Binding-site contacts:
Ligand atom C5 contacts residue ASN61 of chain 1.A at 3.6 Å.
Ligand atom C1 contacts residue ASN61 of chain 1.A at 1.4 Å.
Ligand atom N2 contacts residue TYR28 of chain 1.A at 4.4 Å.
Ligand atom C3 contacts residue ASN61 of chain 1.A at 3.8 Å.
Ligand atom O7 contacts residue ASN61 of chain 1.A at 3.8 Å.
Ligand atom O5 contacts residue ASN61 of chain 1.A at 2.4 Å (h-bond).
Ligand atom C2 contacts residue ASN61 of chain 1.A at 2.5 Å.
Ligand atom N2 contacts residue ASN61 of chain 1.A at 2.8 Å (h-bond).
Ligand atom C1 contacts residue TYR28 of chain 1.A at 3.5 Å (hydrophobic).
Ligand atom C5 contacts residue TYR28 of chain 1.A at 4.0 Å (hydrophobic).
Ligand atom C2 contacts residue TYR28 of chain 1.A at 4.5 Å (hydrophobic).
Ligand atom O5 contacts residue TYR28 of chain 1.A at 4.0 Å.
Ligand atom C7 contacts residue ASN61 of chain 1.A at 3.3 Å.
Ligand atom C4 contacts residue ASN61 of chain 1.A at 4.3 Å.
Ligand atom C8 contacts residue ASN61 of chain 1.A at 3.6 Å.

Sequence of chain 1.A:
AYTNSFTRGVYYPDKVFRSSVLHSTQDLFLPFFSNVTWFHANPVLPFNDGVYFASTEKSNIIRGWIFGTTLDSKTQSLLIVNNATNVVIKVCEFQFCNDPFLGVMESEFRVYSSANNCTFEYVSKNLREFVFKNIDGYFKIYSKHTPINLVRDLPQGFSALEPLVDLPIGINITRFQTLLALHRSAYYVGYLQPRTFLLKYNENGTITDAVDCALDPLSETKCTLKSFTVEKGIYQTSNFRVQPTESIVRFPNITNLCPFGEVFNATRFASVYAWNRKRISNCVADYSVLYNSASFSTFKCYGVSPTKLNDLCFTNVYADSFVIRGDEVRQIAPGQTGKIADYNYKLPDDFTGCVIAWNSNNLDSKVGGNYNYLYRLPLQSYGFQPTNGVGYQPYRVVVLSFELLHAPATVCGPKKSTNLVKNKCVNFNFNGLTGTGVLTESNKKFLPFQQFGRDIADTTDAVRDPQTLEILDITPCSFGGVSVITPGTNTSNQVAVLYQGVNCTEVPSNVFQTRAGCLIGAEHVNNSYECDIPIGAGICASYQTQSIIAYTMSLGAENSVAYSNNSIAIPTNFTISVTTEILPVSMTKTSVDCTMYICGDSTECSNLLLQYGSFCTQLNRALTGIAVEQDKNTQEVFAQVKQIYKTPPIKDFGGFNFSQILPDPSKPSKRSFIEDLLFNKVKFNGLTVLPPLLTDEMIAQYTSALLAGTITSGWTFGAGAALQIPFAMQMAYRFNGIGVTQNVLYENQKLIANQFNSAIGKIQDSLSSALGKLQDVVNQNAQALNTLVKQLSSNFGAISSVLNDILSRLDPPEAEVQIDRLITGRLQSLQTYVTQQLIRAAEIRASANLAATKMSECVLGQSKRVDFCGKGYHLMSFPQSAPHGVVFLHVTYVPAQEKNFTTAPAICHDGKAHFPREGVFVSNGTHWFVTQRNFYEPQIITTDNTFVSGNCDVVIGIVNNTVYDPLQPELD

A protein and the small-molecule ligand that binds it are described below.
Small molecule (SMILES): CC(=O)N[C@@H]1[C@@H](O)[C@H](O)[C@@H](CO)O[C@H]1O